Sequence of chain 1.B:
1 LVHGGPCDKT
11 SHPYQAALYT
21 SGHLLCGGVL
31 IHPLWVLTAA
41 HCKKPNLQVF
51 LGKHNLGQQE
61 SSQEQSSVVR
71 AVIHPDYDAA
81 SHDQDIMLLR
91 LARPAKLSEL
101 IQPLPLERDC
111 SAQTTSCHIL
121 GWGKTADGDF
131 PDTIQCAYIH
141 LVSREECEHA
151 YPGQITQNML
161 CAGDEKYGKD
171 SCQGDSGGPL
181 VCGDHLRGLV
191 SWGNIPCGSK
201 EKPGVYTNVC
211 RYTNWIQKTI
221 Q

This protein binds this small molecule.
Small molecule (SMILES): [H]/N=C(\N)c1ccc(NCc2ncc(-c3ccccc3)[nH]2)cc1OCc1cccnc1

Binding-site contacts:
Ligand atom C09 contacts residue SER176 of chain 1.B at 3.6 Å.
Ligand atom C02 contacts residue TRP192 of chain 1.B at 3.6 Å (hydrophobic).
Ligand atom C13 contacts residue HIS41 of chain 1.B at 3.4 Å.
Ligand atom C04 contacts residue TRP192 of chain 1.B at 3.6 Å (hydrophobic).
Ligand atom C16 contacts residue HIS41 of chain 1.B at 3.5 Å.
Ligand atom C30 contacts residue ILE195 of chain 1.B at 3.6 Å (hydrophobic).
Ligand atom N03 contacts residue TRP192 of chain 1.B at 3.3 Å (h-bond).
Ligand atom C05 contacts residue CYS172 of chain 1.B at 3.7 Å (hydrophobic).
Ligand atom N03 contacts residue SER171 of chain 1.B at 3.1 Å (h-bond).
Ligand atom O23 contacts residue GLY193 of chain 1.B at 3.3 Å (h-bond).
Ligand atom C13 contacts residue HIS82 of chain 1.B at 3.7 Å.
Ligand atom C28 contacts residue GLN173 of chain 1.B at 3.3 Å.
Ligand atom C06 contacts residue CYS172 of chain 1.B at 3.5 Å (hydrophobic).
Ligand atom N01 contacts residue SER171 of chain 1.B at 3.5 Å (h-bond).
Ligand atom C05 contacts residue SER171 of chain 1.B at 3.6 Å.
Ligand atom N14 contacts residue HIS41 of chain 1.B at 3.4 Å (h-bond).
Ligand atom C13 contacts residue SER191 of chain 1.B at 3.5 Å.
Ligand atom C02 contacts residue SER171 of chain 1.B at 3.2 Å.
Ligand atom C22 contacts residue GLY193 of chain 1.B at 3.6 Å.
Ligand atom C10 contacts residue HIS41 of chain 1.B at 3.5 Å.
Ligand atom C30 contacts residue CYS197 of chain 1.B at 3.5 Å (hydrophobic).
Ligand atom C30 contacts residue ASN194 of chain 1.B at 3.4 Å.
Ligand atom C24 contacts residue GLY193 of chain 1.B at 3.2 Å.
Ligand atom N11 contacts residue HIS41 of chain 1.B at 3.6 Å.
Ligand atom N03 contacts residue ASP170 of chain 1.B at 3.0 Å (salt-bridge).
Ligand atom O23 contacts residue ASN194 of chain 1.B at 3.2 Å (h-bond).
Ligand atom N01 contacts residue ASN194 of chain 1.B at 3.1 Å (h-bond).
Ligand atom N08 contacts residue SER176 of chain 1.B at 2.9 Å (h-bond).
Ligand atom C02 contacts residue GLY193 of chain 1.B at 3.7 Å.
Ligand atom N01 contacts residue GLY193 of chain 1.B at 3.6 Å.
Ligand atom C28 contacts residue ILE195 of chain 1.B at 3.5 Å (hydrophobic).
Ligand atom N14 contacts residue SER191 of chain 1.B at 2.8 Å (h-bond).
Ligand atom C17 contacts residue TYR77 of chain 1.B at 3.5 Å (hydrophobic).
Ligand atom C06 contacts residue VAL190 of chain 1.B at 3.6 Å (hydrophobic).
Ligand atom C02 contacts residue ASP170 of chain 1.B at 3.6 Å.
Ligand atom C24 contacts residue ASN194 of chain 1.B at 3.5 Å.
Ligand atom C12 contacts residue HIS41 of chain 1.B at 3.4 Å.
Ligand atom N29 contacts residue CYS197 of chain 1.B at 3.6 Å.
Ligand atom N01 contacts residue ASP170 of chain 1.B at 3.0 Å (salt-bridge).
Ligand atom N29 contacts residue ILE195 of chain 1.B at 3.6 Å.